Sequence of chain 1.A:
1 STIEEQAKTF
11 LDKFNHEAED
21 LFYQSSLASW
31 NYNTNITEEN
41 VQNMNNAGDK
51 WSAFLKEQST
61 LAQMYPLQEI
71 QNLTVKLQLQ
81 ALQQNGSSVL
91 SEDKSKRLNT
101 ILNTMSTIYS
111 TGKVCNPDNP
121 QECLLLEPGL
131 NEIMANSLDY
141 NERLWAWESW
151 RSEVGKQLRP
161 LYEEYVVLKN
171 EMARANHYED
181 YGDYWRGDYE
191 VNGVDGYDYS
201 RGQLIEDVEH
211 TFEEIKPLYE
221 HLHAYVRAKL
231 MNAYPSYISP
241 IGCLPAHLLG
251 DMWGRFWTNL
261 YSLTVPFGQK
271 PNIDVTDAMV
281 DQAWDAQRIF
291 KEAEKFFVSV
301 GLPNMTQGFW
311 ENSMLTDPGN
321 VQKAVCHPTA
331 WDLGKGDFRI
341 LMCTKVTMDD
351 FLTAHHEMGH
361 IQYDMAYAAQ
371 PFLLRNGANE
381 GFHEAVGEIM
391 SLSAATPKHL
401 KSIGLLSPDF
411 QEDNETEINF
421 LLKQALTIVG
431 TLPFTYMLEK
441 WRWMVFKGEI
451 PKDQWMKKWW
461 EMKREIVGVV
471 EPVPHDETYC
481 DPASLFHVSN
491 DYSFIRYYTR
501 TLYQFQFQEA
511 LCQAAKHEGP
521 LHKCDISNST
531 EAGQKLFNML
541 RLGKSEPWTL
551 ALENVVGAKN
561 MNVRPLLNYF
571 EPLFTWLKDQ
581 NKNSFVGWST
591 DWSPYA

Binding-site contacts:
Ligand atom C2 contacts residue ASN35 of chain 1.A at 2.5 Å.
Ligand atom O7 contacts residue ASN35 of chain 1.A at 4.0 Å.
Ligand atom O5 contacts residue ASN35 of chain 1.A at 2.4 Å (h-bond).
Ligand atom C5 contacts residue THR37 of chain 1.A at 4.0 Å.
Ligand atom C1 contacts residue THR37 of chain 1.A at 4.2 Å.
Ligand atom N2 contacts residue GLN322 of chain 1.A at 4.0 Å.
Ligand atom N2 contacts residue ASN35 of chain 1.A at 2.8 Å (h-bond).
Ligand atom O6 contacts residue THR37 of chain 1.A at 3.3 Å.
Ligand atom C1 contacts residue ASN35 of chain 1.A at 1.4 Å.
Ligand atom C6 contacts residue THR37 of chain 1.A at 4.0 Å.
Ligand atom C8 contacts residue GLN322 of chain 1.A at 3.4 Å.
Ligand atom O5 contacts residue ASN40 of chain 1.A at 4.4 Å.
Ligand atom C7 contacts residue GLN322 of chain 1.A at 4.2 Å.
Ligand atom C3 contacts residue ASN35 of chain 1.A at 3.8 Å.
Ligand atom C4 contacts residue ASN35 of chain 1.A at 4.2 Å.
Ligand atom C7 contacts residue ASN35 of chain 1.A at 3.6 Å.
Ligand atom C5 contacts residue ASN35 of chain 1.A at 3.6 Å.
Ligand atom O5 contacts residue THR37 of chain 1.A at 3.7 Å.

A small-molecule ligand and the protein it binds are described below.
Small molecule (SMILES): CC(=O)N[C@@H]1[C@@H](O)[C@H](O)[C@@H](CO)O[C@H]1O